Sequence of chain 2.A:
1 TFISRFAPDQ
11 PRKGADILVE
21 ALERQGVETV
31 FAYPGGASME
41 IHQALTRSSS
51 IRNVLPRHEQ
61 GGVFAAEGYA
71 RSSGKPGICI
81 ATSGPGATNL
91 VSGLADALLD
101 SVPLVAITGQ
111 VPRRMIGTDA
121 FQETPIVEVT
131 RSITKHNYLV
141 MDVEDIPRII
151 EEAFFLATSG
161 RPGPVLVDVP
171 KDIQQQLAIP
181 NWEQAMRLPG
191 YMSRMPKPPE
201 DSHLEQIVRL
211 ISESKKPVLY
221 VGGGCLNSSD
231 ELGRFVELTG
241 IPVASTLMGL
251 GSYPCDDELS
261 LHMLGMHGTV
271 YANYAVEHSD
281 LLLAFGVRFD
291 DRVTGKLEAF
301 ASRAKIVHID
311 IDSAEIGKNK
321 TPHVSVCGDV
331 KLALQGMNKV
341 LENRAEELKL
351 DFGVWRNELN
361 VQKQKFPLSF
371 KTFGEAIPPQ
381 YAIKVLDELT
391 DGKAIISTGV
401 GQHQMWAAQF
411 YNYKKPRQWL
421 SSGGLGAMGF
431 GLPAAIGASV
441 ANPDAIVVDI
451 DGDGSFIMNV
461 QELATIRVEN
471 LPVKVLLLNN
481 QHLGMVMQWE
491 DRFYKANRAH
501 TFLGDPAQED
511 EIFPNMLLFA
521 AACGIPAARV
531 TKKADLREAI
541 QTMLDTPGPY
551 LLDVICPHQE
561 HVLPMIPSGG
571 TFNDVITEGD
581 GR

Binding-site contacts:
Ligand atom O3B contacts residue MG1 of chain 3.B at 2.1 Å.
Ligand atom O2B contacts residue MET485 of chain 3.A at 3.0 Å (h-bond).
Ligand atom C6 contacts residue LEU483 of chain 3.A at 3.6 Å (hydrophobic).
Ligand atom N1' contacts residue GLU59 of chain 2.A at 2.8 Å (salt-bridge).
Ligand atom O1B contacts residue GLN402 of chain 3.A at 3.3 Å (h-bond).
Ligand atom O2A contacts residue GLY454 of chain 3.A at 3.6 Å (h-bond).
Ligand atom O1A contacts residue HIS482 of chain 3.A at 3.1 Å (h-bond).
Ligand atom N4' contacts residue F501 of chain 3.F at 3.3 Å (h-bond).
Ligand atom N4' contacts residue GLN122 of chain 2.A at 3.1 Å (h-bond).
Ligand atom C5' contacts residue MET428 of chain 3.A at 3.5 Å (hydrophobic).
Ligand atom O3B contacts residue HIS482 of chain 3.A at 3.1 Å (h-bond).
Ligand atom N3 contacts residue F501 of chain 3.F at 3.3 Å.
Ligand atom O1A contacts residue MG1 of chain 3.B at 2.1 Å.
Ligand atom CM2 contacts residue ASN89 of chain 2.A at 3.4 Å.
Ligand atom C5 contacts residue MET428 of chain 3.A at 3.6 Å (hydrophobic).
Ligand atom PA contacts residue MG1 of chain 3.B at 3.3 Å.
Ligand atom N3' contacts residue MET428 of chain 3.A at 3.3 Å (h-bond).
Ligand atom C6' contacts residue GLU59 of chain 2.A at 3.4 Å.
Ligand atom O2B contacts residue GLY401 of chain 3.A at 3.4 Å.
Ligand atom O2B contacts residue GLN402 of chain 3.A at 2.8 Å (h-bond).
Ligand atom CM4 contacts residue PRO34 of chain 2.A at 3.2 Å (hydrophobic).
Ligand atom C7 contacts residue VAL400 of chain 3.A at 3.3 Å (hydrophobic).
Ligand atom S1 contacts residue GLY401 of chain 3.A at 3.5 Å.
Ligand atom PB contacts residue MG1 of chain 3.B at 3.3 Å.
Ligand atom O3B contacts residue ASN480 of chain 3.A at 3.0 Å (h-bond).
Ligand atom O3A contacts residue HIS403 of chain 3.A at 3.0 Å (h-bond).
Ligand atom O7 contacts residue LEU483 of chain 3.A at 3.4 Å.
Ligand atom C7' contacts residue F501 of chain 3.F at 3.4 Å.
Ligand atom O2B contacts residue GLY484 of chain 3.A at 3.2 Å (h-bond).
Ligand atom O1A contacts residue GLY454 of chain 3.A at 3.0 Å (h-bond).
Ligand atom O2A contacts residue SER455 of chain 3.A at 2.6 Å (h-bond).
Ligand atom C4' contacts residue MET428 of chain 3.A at 3.5 Å (hydrophobic).
Ligand atom N4' contacts residue GLY426 of chain 3.A at 2.9 Å (h-bond).
Ligand atom C4 contacts residue MET428 of chain 3.A at 3.4 Å (hydrophobic).
Ligand atom S1 contacts residue F501 of chain 3.F at 3.4 Å.
Ligand atom O1A contacts residue ASP453 of chain 3.A at 2.8 Å (salt-bridge).
Ligand atom N3' contacts residue PRO85 of chain 2.A at 3.5 Å.
Ligand atom O1B contacts residue HIS403 of chain 3.A at 3.0 Å (h-bond).
Ligand atom O3B contacts residue GLY484 of chain 3.A at 2.8 Å (h-bond).
Ligand atom S1 contacts residue VAL400 of chain 3.A at 3.2 Å (h-bond).

Sequence of chain 3.A:
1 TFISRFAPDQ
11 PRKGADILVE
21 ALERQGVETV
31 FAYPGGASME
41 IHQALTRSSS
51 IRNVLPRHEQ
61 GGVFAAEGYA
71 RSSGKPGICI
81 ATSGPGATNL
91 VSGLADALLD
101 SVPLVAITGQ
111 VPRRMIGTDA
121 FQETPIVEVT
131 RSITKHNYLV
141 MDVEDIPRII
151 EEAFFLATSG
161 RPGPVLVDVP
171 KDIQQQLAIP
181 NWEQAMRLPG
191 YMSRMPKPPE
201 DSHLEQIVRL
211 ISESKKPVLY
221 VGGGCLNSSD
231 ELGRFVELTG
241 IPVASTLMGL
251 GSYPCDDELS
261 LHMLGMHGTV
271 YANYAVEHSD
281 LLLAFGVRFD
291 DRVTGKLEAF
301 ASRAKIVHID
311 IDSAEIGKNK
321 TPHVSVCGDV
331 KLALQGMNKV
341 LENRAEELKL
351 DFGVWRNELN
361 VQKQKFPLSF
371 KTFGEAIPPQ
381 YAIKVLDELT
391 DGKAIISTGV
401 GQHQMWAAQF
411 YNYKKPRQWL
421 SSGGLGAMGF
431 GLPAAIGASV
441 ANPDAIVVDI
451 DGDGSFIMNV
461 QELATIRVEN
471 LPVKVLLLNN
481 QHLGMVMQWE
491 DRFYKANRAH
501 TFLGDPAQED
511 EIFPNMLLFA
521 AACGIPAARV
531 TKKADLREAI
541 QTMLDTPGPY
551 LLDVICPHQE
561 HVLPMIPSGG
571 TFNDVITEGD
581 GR

A small-molecule ligand and the protein it binds are described below.
Small molecule (SMILES): C/C(NCc1cnc(C)nc1N)=C(/S)CCO[P](=O)([O-])O[P](=O)([O-])O